A protein and the small-molecule ligand that binds it are described below.
Small molecule (SMILES): CC(=O)N[C@H]1[C@H](O[C@H]2[C@H](O)[C@@H](NC(C)=O)CO[C@@H]2CO)O[C@H](CO)[C@@H](O)[C@@H]1O

Sequence of chain 1.A:
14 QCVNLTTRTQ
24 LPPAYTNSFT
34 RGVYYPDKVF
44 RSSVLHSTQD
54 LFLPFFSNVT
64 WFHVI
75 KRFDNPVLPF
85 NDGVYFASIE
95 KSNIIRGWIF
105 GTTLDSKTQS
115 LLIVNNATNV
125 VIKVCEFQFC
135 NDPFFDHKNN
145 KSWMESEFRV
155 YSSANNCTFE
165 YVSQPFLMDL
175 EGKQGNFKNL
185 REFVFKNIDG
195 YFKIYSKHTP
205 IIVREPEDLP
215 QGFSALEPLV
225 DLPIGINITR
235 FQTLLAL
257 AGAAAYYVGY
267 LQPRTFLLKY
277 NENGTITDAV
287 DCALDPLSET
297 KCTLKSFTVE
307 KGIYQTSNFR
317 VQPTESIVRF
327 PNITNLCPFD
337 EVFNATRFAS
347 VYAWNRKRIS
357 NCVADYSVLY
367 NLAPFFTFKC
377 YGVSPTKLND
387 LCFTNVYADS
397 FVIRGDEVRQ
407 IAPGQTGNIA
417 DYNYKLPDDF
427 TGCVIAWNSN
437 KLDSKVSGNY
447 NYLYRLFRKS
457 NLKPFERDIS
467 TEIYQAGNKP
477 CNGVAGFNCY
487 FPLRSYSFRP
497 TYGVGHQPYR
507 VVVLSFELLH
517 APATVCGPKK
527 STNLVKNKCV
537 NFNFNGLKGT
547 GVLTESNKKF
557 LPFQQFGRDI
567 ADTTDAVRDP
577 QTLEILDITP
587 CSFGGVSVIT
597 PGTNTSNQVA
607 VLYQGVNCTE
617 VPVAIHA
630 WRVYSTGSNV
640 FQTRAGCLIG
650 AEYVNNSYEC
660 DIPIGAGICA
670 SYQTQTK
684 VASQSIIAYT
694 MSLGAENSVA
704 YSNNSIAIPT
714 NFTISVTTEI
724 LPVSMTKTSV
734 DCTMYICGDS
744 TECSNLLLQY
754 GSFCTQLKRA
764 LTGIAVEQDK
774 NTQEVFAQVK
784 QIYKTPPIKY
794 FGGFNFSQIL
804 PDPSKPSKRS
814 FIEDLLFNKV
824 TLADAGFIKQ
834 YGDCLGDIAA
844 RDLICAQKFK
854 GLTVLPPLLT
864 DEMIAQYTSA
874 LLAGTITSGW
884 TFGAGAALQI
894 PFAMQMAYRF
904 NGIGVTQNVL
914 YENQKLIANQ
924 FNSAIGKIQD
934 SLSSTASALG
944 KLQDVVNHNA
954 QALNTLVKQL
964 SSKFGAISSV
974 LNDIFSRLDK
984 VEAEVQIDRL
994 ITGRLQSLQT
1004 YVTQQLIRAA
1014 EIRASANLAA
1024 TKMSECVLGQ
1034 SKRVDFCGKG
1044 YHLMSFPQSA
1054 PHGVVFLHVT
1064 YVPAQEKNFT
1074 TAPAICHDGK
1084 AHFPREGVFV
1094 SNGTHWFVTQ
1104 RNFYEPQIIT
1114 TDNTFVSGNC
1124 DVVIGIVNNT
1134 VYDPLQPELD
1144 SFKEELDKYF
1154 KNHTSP

Binding-site contacts:
Ligand atom C4 contacts residue ASN17 of chain 1.A at 4.3 Å.
Ligand atom O7 contacts residue ASN17 of chain 1.A at 4.4 Å.
Ligand atom C1 contacts residue ASN17 of chain 1.A at 1.4 Å.
Ligand atom C8 contacts residue VAL16 of chain 1.A at 4.2 Å (hydrophobic).
Ligand atom C5 contacts residue ASN17 of chain 1.A at 3.7 Å.
Ligand atom O5 contacts residue ASN17 of chain 1.A at 2.3 Å (h-bond).
Ligand atom C7 contacts residue ASN17 of chain 1.A at 3.9 Å.
Ligand atom N2 contacts residue ASN17 of chain 1.A at 3.0 Å (h-bond).
Ligand atom C3 contacts residue ASN17 of chain 1.A at 3.8 Å.
Ligand atom O6 contacts residue ASN135 of chain 1.A at 4.5 Å.
Ligand atom C8 contacts residue CYS15 of chain 1.A at 3.2 Å (hydrophobic).
Ligand atom C2 contacts residue ASN17 of chain 1.A at 2.5 Å.